Binding-site contacts:
Ligand atom O1 contacts residue CYS85 of chain 1.A at 4.2 Å.
Ligand atom O contacts residue LEU43 of chain 1.A at 4.1 Å.
Ligand atom C8 contacts residue PHE32 of chain 1.A at 4.4 Å (hydrophobic).
Ligand atom C4 contacts residue VAL95 of chain 1.A at 4.1 Å (hydrophobic).
Ligand atom O1 contacts residue VAL95 of chain 1.A at 4.5 Å.
Ligand atom N3 contacts residue VAL36 of chain 1.A at 4.2 Å.
Ligand atom C8 contacts residue VAL36 of chain 1.A at 3.6 Å (hydrophobic).
Ligand atom C7 contacts residue VAL95 of chain 1.A at 4.0 Å (hydrophobic).
Ligand atom C6 contacts residue VAL95 of chain 1.A at 4.2 Å (hydrophobic).
Ligand atom C5 contacts residue VAL95 of chain 1.A at 4.3 Å (hydrophobic).
Ligand atom N3 contacts residue VAL95 of chain 1.A at 3.9 Å.
Ligand atom O contacts residue VAL95 of chain 1.A at 4.4 Å.
Ligand atom N2 contacts residue ASN89 of chain 1.A at 2.9 Å (h-bond).
Ligand atom C3 contacts residue LEU41 of chain 1.A at 3.7 Å (hydrophobic).
Ligand atom O contacts residue HIS93 of chain 1.A at 4.0 Å.
Ligand atom O1 contacts residue TYR46 of chain 1.A at 4.4 Å.
Ligand atom C7 contacts residue ASN89 of chain 1.A at 3.5 Å.
Ligand atom N2 contacts residue VAL95 of chain 1.A at 3.9 Å.
Ligand atom O contacts residue ASN89 of chain 1.A at 3.5 Å (h-bond).
Ligand atom C8 contacts residue PRO31 of chain 1.A at 3.6 Å (hydrophobic).
Ligand atom C contacts residue HIS93 of chain 1.A at 4.2 Å.
Ligand atom N contacts residue LEU41 of chain 1.A at 3.8 Å.
Ligand atom C6 contacts residue LEU43 of chain 1.A at 4.1 Å (hydrophobic).
Ligand atom N1 contacts residue PRO31 of chain 1.A at 3.9 Å.
Ligand atom C4 contacts residue LEU41 of chain 1.A at 4.3 Å (hydrophobic).
Ligand atom N1 contacts residue LEU41 of chain 1.A at 4.0 Å.
Ligand atom C1 contacts residue HIS93 of chain 1.A at 4.0 Å.
Ligand atom C6 contacts residue ASN89 of chain 1.A at 3.6 Å.
Ligand atom C contacts residue TRP30 of chain 1.A at 4.2 Å (hydrophobic).
Ligand atom C8 contacts residue VAL95 of chain 1.A at 4.2 Å (hydrophobic).
Ligand atom N2 contacts residue LEU43 of chain 1.A at 4.3 Å.
Ligand atom C5 contacts residue LEU41 of chain 1.A at 4.1 Å (hydrophobic).
Ligand atom C contacts residue VAL95 of chain 1.A at 4.5 Å (hydrophobic).
Ligand atom O1 contacts residue ASN89 of chain 1.A at 2.9 Å (h-bond).
Ligand atom C2 contacts residue LEU41 of chain 1.A at 4.2 Å (hydrophobic).

This small molecule binds to this protein.
Small molecule (SMILES): CCCn1cnc2c1c(=O)[nH]c(=O)n2C

Sequence of chain 1.A:
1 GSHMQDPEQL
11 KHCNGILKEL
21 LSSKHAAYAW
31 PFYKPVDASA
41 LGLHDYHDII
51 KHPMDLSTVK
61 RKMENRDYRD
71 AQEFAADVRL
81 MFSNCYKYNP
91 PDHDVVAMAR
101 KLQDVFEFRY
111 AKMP